The protein below binds the small molecule below.
Small molecule (SMILES): CC[C@H](C)[C@H](NC(=O)[C@@H]1CCCN1C(=O)[C@H](CCCCN)NC(=O)[C@H](CC(C)C)NC(=O)[C@@H]1CCCN1C(=O)CNC(=O)[C@H](Cc1ccc(O)cc1)NC(=O)[C@@H](NC(=O)[C@@H](N)Cc1cnc[nH]1)C(C)C)C(=O)O

Sequence of chain 1.A:
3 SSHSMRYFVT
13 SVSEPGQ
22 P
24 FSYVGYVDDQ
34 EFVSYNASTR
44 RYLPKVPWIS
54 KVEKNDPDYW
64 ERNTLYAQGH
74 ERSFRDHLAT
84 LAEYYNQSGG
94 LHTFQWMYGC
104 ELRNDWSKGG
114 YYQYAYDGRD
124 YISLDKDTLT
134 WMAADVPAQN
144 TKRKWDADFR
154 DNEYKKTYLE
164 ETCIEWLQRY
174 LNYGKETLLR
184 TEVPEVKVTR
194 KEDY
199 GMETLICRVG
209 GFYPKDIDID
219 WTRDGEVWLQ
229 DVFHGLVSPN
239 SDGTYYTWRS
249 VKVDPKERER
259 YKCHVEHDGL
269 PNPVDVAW

Binding-site contacts:
Ligand atom O contacts residue THR144 of chain 1.A at 2.7 Å (h-bond).
Ligand atom NE2 contacts residue ASN66 of chain 1.A at 3.5 Å (h-bond).
Ligand atom C contacts residue TYR9 of chain 1.A at 3.3 Å (hydrophobic).
Ligand atom OH contacts residue TYR157 of chain 1.A at 3.5 Å.
Ligand atom CG1 contacts residue TYR26 of chain 1.A at 3.5 Å (hydrophobic).
Ligand atom N contacts residue HIS80 of chain 1.A at 3.4 Å.
Ligand atom CG2 contacts residue ASN66 of chain 1.A at 3.3 Å.
Ligand atom O contacts residue HIS80 of chain 1.A at 3.4 Å.
Ligand atom O contacts residue TRP148 of chain 1.A at 3.1 Å (h-bond).
Ligand atom CD2 contacts residue TYR115 of chain 1.A at 3.3 Å (hydrophobic).
Ligand atom OH contacts residue LYS158 of chain 1.A at 3.0 Å (salt-bridge).
Ligand atom CD2 contacts residue ASN66 of chain 1.A at 3.4 Å.
Ligand atom N contacts residue TYR9 of chain 1.A at 2.8 Å (h-bond).
Ligand atom NZ contacts residue ASP154 of chain 1.A at 2.9 Å (salt-bridge).
Ligand atom OXT contacts residue TYR87 of chain 1.A at 3.3 Å (h-bond).
Ligand atom O contacts residue TYR87 of chain 1.A at 2.7 Å (h-bond).
Ligand atom NE2 contacts residue ARG65 of chain 1.A at 3.1 Å (salt-bridge).
Ligand atom N contacts residue TYR101 of chain 1.A at 3.1 Å (h-bond).
Ligand atom CG2 contacts residue THR83 of chain 1.A at 3.5 Å.
Ligand atom CB contacts residue TRP169 of chain 1.A at 3.5 Å (hydrophobic).
Ligand atom N contacts residue ASN66 of chain 1.A at 2.9 Å (h-bond).
Ligand atom CB contacts residue TYR101 of chain 1.A at 3.4 Å (hydrophobic).
Ligand atom OH contacts residue ASP154 of chain 1.A at 3.5 Å (salt-bridge).
Ligand atom CA contacts residue TYR101 of chain 1.A at 3.4 Å (hydrophobic).
Ligand atom CE contacts residue ASP154 of chain 1.A at 3.4 Å.
Ligand atom CB contacts residue TYR26 of chain 1.A at 3.5 Å (hydrophobic).
Ligand atom O contacts residue TYR161 of chain 1.A at 2.6 Å (h-bond).
Ligand atom O contacts residue HIS73 of chain 1.A at 2.7 Å (h-bond).
Ligand atom O contacts residue LYS147 of chain 1.A at 3.4 Å.
Ligand atom CA contacts residue TYR9 of chain 1.A at 3.3 Å (hydrophobic).
Ligand atom C contacts residue LYS147 of chain 1.A at 3.3 Å.
Ligand atom CB contacts residue HIS80 of chain 1.A at 3.4 Å.
Ligand atom OXT contacts residue LYS147 of chain 1.A at 2.5 Å (salt-bridge).
Ligand atom NZ contacts residue ASP151 of chain 1.A at 2.2 Å (salt-bridge).
Ligand atom O contacts residue TYR9 of chain 1.A at 3.4 Å.
Ligand atom O contacts residue HIS73 of chain 1.A at 2.9 Å.
Ligand atom C contacts residue TYR87 of chain 1.A at 3.5 Å (hydrophobic).
Ligand atom CG1 contacts residue THR144 of chain 1.A at 3.4 Å.
Ligand atom CG contacts residue ASP154 of chain 1.A at 3.2 Å.
Ligand atom N contacts residue TYR173 of chain 1.A at 2.8 Å (h-bond).